Sequence of chain 1.B:
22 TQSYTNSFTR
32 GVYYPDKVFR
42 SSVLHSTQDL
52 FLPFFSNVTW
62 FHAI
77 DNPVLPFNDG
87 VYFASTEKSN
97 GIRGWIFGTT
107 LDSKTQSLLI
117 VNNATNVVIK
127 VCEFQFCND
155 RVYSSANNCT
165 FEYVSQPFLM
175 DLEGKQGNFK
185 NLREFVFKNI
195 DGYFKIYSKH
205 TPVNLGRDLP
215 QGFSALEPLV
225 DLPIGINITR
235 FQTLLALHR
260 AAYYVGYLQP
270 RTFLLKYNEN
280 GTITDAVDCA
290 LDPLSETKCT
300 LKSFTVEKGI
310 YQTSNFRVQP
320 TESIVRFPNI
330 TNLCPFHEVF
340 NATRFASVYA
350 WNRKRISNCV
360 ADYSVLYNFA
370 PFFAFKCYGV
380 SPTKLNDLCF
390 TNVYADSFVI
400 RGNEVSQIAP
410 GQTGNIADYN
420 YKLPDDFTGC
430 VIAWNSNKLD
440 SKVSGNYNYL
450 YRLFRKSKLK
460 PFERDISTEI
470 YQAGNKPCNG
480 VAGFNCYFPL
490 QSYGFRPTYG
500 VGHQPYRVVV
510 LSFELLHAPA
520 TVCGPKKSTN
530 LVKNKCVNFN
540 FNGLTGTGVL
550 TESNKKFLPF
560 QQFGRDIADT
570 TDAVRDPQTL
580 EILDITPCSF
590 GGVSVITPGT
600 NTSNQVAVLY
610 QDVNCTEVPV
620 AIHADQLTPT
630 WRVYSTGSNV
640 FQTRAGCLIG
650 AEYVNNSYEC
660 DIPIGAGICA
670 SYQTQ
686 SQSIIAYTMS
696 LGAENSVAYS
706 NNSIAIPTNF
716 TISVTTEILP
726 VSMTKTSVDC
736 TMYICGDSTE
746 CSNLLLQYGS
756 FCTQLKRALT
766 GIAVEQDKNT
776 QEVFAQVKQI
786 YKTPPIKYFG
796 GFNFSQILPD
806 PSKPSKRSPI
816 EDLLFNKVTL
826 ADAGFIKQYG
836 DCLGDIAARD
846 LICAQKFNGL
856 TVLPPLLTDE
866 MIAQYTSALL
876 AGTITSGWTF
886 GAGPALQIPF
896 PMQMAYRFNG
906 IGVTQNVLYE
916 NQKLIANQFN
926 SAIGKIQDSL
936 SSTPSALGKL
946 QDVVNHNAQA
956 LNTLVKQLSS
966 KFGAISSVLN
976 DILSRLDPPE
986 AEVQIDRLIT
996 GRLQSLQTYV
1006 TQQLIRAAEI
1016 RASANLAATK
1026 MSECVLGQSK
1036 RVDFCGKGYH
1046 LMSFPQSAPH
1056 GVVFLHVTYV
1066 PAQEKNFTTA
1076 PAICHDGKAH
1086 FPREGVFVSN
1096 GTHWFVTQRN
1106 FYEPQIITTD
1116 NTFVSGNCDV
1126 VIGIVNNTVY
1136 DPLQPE

The protein below binds the small molecule below.
Small molecule (SMILES): CC(=O)N[C@H]1[C@H](O[C@H]2[C@H](O)[C@@H](NC(C)=O)CO[C@@H]2CO)O[C@H](CO)[C@@H](O)[C@@H]1O

Binding-site contacts:
Ligand atom O4 contacts residue LEU919 of chain 1.B at 4.2 Å.
Ligand atom C2 contacts residue ASN714 of chain 1.B at 2.5 Å.
Ligand atom O7 contacts residue GLN1068 of chain 1.B at 4.1 Å.
Ligand atom C5 contacts residue LEU919 of chain 1.B at 4.4 Å (hydrophobic).
Ligand atom C5 contacts residue ASN714 of chain 1.B at 3.7 Å.
Ligand atom C1 contacts residue ASN714 of chain 1.B at 1.4 Å.
Ligand atom C8 contacts residue LEU919 of chain 1.B at 4.3 Å (hydrophobic).
Ligand atom C7 contacts residue LEU919 of chain 1.B at 4.1 Å (hydrophobic).
Ligand atom O7 contacts residue ASN714 of chain 1.B at 4.0 Å.
Ligand atom C4 contacts residue ASN714 of chain 1.B at 4.2 Å.
Ligand atom C3 contacts residue ASN714 of chain 1.B at 3.8 Å.
Ligand atom C7 contacts residue ASN714 of chain 1.B at 3.7 Å.
Ligand atom N2 contacts residue ASN714 of chain 1.B at 2.9 Å (h-bond).
Ligand atom O7 contacts residue LEU919 of chain 1.B at 3.9 Å.
Ligand atom O5 contacts residue ASN714 of chain 1.B at 2.4 Å (h-bond).